Binding-site contacts:
Ligand atom O1' contacts residue VAL207 of chain 1.A at 3.6 Å.
Ligand atom O2' contacts residue VAL190 of chain 1.A at 3.7 Å.
Ligand atom O2' contacts residue ARG168 of chain 1.A at 2.7 Å (salt-bridge).
Ligand atom O3 contacts residue HIS144 of chain 1.A at 3.8 Å.
Ligand atom C1 contacts residue VAL190 of chain 1.A at 4.2 Å (hydrophobic).
Ligand atom C5 contacts residue ILE211 of chain 1.A at 3.9 Å (hydrophobic).
Ligand atom C1' contacts residue VAL190 of chain 1.A at 4.0 Å (hydrophobic).
Ligand atom O1' contacts residue ARG168 of chain 1.A at 2.9 Å (salt-bridge).
Ligand atom C1' contacts residue ARG168 of chain 1.A at 3.4 Å.
Ligand atom C1' contacts residue TYR94 of chain 1.A at 3.7 Å (hydrophobic).
Ligand atom C2 contacts residue HIS144 of chain 1.A at 4.1 Å.
Ligand atom C6 contacts residue TYR94 of chain 1.A at 3.6 Å (hydrophobic).
Ligand atom C6 contacts residue VAL190 of chain 1.A at 3.6 Å (hydrophobic).
Ligand atom C5 contacts residue VAL190 of chain 1.A at 4.1 Å (hydrophobic).
Ligand atom C4 contacts residue TRP89 of chain 1.A at 3.9 Å (hydrophobic).
Ligand atom C5 contacts residue PHE238 of chain 1.A at 4.1 Å (hydrophobic).
Ligand atom C5 contacts residue PHE32 of chain 1.A at 4.0 Å (hydrophobic).
Ligand atom C6 contacts residue VAL91 of chain 1.A at 3.9 Å (hydrophobic).
Ligand atom O3 contacts residue ILE211 of chain 1.A at 3.7 Å.
Ligand atom C3 contacts residue ILE211 of chain 1.A at 3.6 Å (hydrophobic).
Ligand atom O3 contacts residue GLU210 of chain 1.A at 2.6 Å (salt-bridge).
Ligand atom C3 contacts residue GLU210 of chain 1.A at 3.4 Å.
Ligand atom O3 contacts residue PHE238 of chain 1.A at 3.7 Å.
Ligand atom C5 contacts residue TRP89 of chain 1.A at 3.8 Å (hydrophobic).
Ligand atom C2 contacts residue ILE211 of chain 1.A at 4.0 Å (hydrophobic).
Ligand atom O2' contacts residue TYR94 of chain 1.A at 2.6 Å (h-bond).
Ligand atom C1' contacts residue PRO170 of chain 1.A at 3.9 Å (hydrophobic).
Ligand atom C4 contacts residue ILE211 of chain 1.A at 3.7 Å (hydrophobic).
Ligand atom O2' contacts residue VAL91 of chain 1.A at 4.3 Å.
Ligand atom C3 contacts residue PHE238 of chain 1.A at 3.7 Å (hydrophobic).
Ligand atom C6 contacts residue PHE32 of chain 1.A at 4.0 Å (hydrophobic).
Ligand atom O2' contacts residue PRO170 of chain 1.A at 3.5 Å.
Ligand atom C4 contacts residue PHE238 of chain 1.A at 3.8 Å (hydrophobic).
Ligand atom C1 contacts residue TYR94 of chain 1.A at 4.1 Å (hydrophobic).
Ligand atom C3 contacts residue PRO208 of chain 1.A at 4.1 Å (hydrophobic).
Ligand atom O3 contacts residue PRO208 of chain 1.A at 3.1 Å.
Ligand atom O1' contacts residue PRO170 of chain 1.A at 3.6 Å.
Ligand atom C2 contacts residue PRO208 of chain 1.A at 4.0 Å (hydrophobic).
Ligand atom C3 contacts residue HIS144 of chain 1.A at 4.2 Å.
Ligand atom C4 contacts residue GLU210 of chain 1.A at 3.4 Å.

Sequence of chain 1.A:
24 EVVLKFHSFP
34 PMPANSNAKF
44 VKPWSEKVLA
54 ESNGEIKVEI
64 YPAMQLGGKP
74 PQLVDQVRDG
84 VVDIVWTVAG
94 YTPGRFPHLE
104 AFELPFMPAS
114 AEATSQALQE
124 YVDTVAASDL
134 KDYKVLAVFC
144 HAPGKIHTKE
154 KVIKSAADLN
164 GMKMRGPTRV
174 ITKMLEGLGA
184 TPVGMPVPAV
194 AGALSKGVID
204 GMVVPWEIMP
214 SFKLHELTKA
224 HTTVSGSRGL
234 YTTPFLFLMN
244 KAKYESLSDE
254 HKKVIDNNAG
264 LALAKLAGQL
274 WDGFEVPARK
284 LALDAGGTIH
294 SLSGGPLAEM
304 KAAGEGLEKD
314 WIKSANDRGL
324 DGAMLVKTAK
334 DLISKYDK

A small-molecule ligand and the protein it binds are described below.
Small molecule (SMILES): O=C(O)c1cccc(O)c1